The protein below binds the small molecule below.
Small molecule (SMILES): CC(=O)N[C@H]1[C@H](O[C@H]2[C@H](O)[C@@H](NC(C)=O)CO[C@@H]2CO)O[C@H](CO)[C@@H](O)[C@@H]1O

Binding-site contacts:
Ligand atom O5 contacts residue ASP295 of chain 1.A at 3.4 Å.
Ligand atom C5 contacts residue THR294 of chain 1.A at 3.9 Å.
Ligand atom O5 contacts residue THR294 of chain 1.A at 3.8 Å.
Ligand atom C1 contacts residue ASN292 of chain 1.A at 1.4 Å.
Ligand atom C3 contacts residue ASN292 of chain 1.A at 3.6 Å.
Ligand atom C7 contacts residue ASN292 of chain 1.A at 3.3 Å.
Ligand atom C2 contacts residue ASN292 of chain 1.A at 2.4 Å.
Ligand atom O5 contacts residue ASN292 of chain 1.A at 2.4 Å (h-bond).
Ligand atom C5 contacts residue ASP295 of chain 1.A at 4.5 Å.
Ligand atom C4 contacts residue ASN292 of chain 1.A at 4.2 Å.
Ligand atom N2 contacts residue ASN292 of chain 1.A at 2.8 Å (h-bond).
Ligand atom O7 contacts residue ASN292 of chain 1.A at 3.5 Å (h-bond).
Ligand atom C1 contacts residue ASP295 of chain 1.A at 4.2 Å.
Ligand atom O6 contacts residue ASP295 of chain 1.A at 4.1 Å.
Ligand atom C6 contacts residue THR294 of chain 1.A at 4.1 Å.
Ligand atom C8 contacts residue ASN292 of chain 1.A at 4.4 Å.
Ligand atom C6 contacts residue ASP295 of chain 1.A at 4.1 Å.
Ligand atom C1 contacts residue THR294 of chain 1.A at 3.7 Å.
Ligand atom C5 contacts residue ASN292 of chain 1.A at 3.7 Å.

Sequence of chain 1.A:
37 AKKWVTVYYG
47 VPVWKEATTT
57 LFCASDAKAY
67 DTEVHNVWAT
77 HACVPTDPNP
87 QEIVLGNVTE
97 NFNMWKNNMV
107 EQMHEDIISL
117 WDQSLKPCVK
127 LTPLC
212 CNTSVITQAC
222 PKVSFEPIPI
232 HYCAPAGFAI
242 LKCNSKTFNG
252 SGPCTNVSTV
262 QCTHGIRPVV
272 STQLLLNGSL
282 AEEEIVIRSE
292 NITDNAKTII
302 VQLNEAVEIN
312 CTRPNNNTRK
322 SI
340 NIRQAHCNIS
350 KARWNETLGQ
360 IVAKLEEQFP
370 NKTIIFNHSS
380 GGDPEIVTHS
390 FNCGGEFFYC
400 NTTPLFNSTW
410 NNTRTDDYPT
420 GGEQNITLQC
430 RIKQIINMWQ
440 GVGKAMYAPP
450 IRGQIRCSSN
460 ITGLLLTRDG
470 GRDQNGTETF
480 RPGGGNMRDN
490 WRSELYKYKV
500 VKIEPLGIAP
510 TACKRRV